Sequence of chain 1.A:
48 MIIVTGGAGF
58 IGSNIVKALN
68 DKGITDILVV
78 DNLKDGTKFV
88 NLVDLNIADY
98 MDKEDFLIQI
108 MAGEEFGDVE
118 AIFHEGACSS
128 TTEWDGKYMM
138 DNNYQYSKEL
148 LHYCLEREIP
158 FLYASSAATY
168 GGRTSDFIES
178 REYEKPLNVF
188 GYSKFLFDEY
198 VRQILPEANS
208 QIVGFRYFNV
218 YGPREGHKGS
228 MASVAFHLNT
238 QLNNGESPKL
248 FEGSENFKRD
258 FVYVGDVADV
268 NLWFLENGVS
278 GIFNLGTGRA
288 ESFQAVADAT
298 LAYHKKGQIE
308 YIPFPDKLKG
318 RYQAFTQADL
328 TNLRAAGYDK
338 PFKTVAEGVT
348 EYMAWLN

Binding-site contacts:
Ligand atom O4 contacts residue NAP1 of chain 1.U at 3.2 Å (h-bond).
Ligand atom O2 contacts residue LYS225 of chain 1.A at 3.6 Å.
Ligand atom C6 contacts residue PHE187 of chain 1.A at 3.7 Å (hydrophobic).
Ligand atom O2 contacts residue ADP1 of chain 1.V at 2.7 Å (h-bond).
Ligand atom C5 contacts residue ADP1 of chain 1.V at 3.7 Å.
Ligand atom C6 contacts residue ADP1 of chain 1.V at 4.3 Å.
Ligand atom C3 contacts residue MET228 of chain 1.A at 4.2 Å (hydrophobic).
Ligand atom C4 contacts residue ADP1 of chain 1.V at 4.2 Å.
Ligand atom C6 contacts residue SER163 of chain 1.A at 3.2 Å.
Ligand atom C3 contacts residue NAP1 of chain 1.U at 4.3 Å.
Ligand atom O6 contacts residue SER163 of chain 1.A at 3.2 Å (h-bond).
Ligand atom C4 contacts residue NAP1 of chain 1.U at 3.7 Å.
Ligand atom O2 contacts residue NAP1 of chain 1.U at 3.2 Å (h-bond).
Ligand atom O6 contacts residue ADP1 of chain 1.V at 3.6 Å (h-bond).
Ligand atom O3 contacts residue MET228 of chain 1.A at 4.0 Å.
Ligand atom O6 contacts residue PHE215 of chain 1.A at 4.3 Å.
Ligand atom C3 contacts residue LYS225 of chain 1.A at 3.8 Å.
Ligand atom O3 contacts residue SER126 of chain 1.A at 3.3 Å (h-bond).
Ligand atom O3 contacts residue NAP1 of chain 1.U at 3.6 Å.
Ligand atom C1 contacts residue MET228 of chain 1.A at 4.4 Å (hydrophobic).
Ligand atom O3 contacts residue LYS225 of chain 1.A at 2.5 Å (salt-bridge).
Ligand atom C2 contacts residue LYS225 of chain 1.A at 4.1 Å.
Ligand atom C3 contacts residue ADP1 of chain 1.V at 3.7 Å.
Ligand atom O4 contacts residue SER126 of chain 1.A at 3.1 Å (h-bond).
Ligand atom O2 contacts residue MET228 of chain 1.A at 3.5 Å (h-bond).
Ligand atom C5 contacts residue THR128 of chain 1.A at 3.7 Å.
Ligand atom O6 contacts residue ALA165 of chain 1.A at 4.2 Å.
Ligand atom C1 contacts residue THR128 of chain 1.A at 4.0 Å.
Ligand atom C4 contacts residue SER126 of chain 1.A at 3.7 Å.
Ligand atom C3 contacts residue SER126 of chain 1.A at 3.2 Å.
Ligand atom O5 contacts residue ADP1 of chain 1.V at 2.4 Å (h-bond).
Ligand atom C5 contacts residue PHE187 of chain 1.A at 4.2 Å (hydrophobic).
Ligand atom O6 contacts residue NAP1 of chain 1.U at 3.5 Å.
Ligand atom O5 contacts residue THR128 of chain 1.A at 4.0 Å.
Ligand atom C2 contacts residue ADP1 of chain 1.V at 2.4 Å.
Ligand atom C1 contacts residue ADP1 of chain 1.V at 1.4 Å.
Ligand atom C2 contacts residue MET228 of chain 1.A at 3.7 Å (hydrophobic).
Ligand atom C6 contacts residue NAP1 of chain 1.U at 3.2 Å.
Ligand atom O4 contacts residue PHE187 of chain 1.A at 3.5 Å.
Ligand atom C5 contacts residue NAP1 of chain 1.U at 4.1 Å.

This small molecule binds to this protein.
Small molecule (SMILES): OC[C@H]1O[C@@H](O)[C@@H](O)[C@@H](O)[C@@H]1O